Sequence of chain 1.A:
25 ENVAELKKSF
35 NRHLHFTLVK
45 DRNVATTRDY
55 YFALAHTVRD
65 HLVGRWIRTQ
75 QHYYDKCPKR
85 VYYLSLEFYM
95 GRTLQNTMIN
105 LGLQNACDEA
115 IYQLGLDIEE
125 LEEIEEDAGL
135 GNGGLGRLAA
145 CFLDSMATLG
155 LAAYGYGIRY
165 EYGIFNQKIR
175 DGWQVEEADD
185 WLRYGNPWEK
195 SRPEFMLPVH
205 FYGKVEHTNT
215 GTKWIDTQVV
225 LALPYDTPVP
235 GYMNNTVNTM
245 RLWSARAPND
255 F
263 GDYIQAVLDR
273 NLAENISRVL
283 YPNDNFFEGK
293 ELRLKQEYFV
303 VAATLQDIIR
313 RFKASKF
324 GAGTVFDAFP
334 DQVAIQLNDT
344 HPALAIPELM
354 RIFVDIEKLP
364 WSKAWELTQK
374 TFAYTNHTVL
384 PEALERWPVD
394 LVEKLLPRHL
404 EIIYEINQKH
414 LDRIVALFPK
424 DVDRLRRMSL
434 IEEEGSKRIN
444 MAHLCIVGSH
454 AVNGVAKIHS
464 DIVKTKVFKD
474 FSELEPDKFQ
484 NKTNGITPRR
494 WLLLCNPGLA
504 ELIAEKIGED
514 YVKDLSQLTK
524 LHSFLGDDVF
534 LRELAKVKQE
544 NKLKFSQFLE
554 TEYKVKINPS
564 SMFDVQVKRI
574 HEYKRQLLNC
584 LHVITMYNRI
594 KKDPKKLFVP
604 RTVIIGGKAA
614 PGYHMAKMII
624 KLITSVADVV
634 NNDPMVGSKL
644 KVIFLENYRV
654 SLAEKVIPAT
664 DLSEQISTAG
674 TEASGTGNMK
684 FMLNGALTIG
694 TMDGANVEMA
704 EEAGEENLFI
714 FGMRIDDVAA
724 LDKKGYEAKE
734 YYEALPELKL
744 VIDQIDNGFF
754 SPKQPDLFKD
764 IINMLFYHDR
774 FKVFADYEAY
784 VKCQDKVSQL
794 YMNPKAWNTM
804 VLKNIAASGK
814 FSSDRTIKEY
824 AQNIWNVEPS

The small molecule below binds the protein below.
Small molecule (SMILES): O=C(Nc1ccc([C@@H](O)CO)cc1)c1cc2cc(Cl)ccc2[nH]1

Sequence of chain 1.B:
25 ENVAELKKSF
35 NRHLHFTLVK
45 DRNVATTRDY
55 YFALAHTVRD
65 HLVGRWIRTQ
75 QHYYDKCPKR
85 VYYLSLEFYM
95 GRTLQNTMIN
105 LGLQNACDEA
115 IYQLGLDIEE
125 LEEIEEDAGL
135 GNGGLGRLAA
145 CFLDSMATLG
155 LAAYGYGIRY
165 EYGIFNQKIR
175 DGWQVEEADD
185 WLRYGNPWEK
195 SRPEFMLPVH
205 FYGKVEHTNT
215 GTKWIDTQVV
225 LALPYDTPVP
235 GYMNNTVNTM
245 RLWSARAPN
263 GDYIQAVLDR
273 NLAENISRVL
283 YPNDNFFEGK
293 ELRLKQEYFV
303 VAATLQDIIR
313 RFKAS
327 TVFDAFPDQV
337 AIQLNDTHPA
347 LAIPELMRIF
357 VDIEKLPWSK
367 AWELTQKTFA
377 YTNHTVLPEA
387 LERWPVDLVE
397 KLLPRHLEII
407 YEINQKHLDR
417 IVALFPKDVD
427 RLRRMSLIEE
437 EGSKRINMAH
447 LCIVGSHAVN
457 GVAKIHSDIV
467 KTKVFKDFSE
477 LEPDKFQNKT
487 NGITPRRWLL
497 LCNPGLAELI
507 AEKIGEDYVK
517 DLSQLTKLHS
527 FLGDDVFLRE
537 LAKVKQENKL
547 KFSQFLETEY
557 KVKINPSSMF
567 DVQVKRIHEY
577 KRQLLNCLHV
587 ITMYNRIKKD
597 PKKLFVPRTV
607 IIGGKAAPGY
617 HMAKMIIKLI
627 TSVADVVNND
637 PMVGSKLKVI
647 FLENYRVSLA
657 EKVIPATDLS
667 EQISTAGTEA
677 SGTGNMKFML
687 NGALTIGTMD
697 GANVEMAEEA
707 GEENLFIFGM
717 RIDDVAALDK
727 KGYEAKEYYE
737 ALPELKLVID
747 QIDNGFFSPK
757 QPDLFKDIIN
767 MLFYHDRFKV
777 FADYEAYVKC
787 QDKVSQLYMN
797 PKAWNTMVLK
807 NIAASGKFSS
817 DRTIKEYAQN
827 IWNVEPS

Binding-site contacts:
Ligand atom N1 contacts residue LYS194 of chain 1.A at 3.5 Å.
Ligand atom CL1 contacts residue LEU66 of chain 1.A at 3.6 Å.
Ligand atom CL1 contacts residue VAL67 of chain 1.A at 3.6 Å.
Ligand atom C17 contacts residue PHE56 of chain 1.B at 3.6 Å (hydrophobic).
Ligand atom O3 contacts residue TYR188 of chain 1.B at 2.9 Å (h-bond).
Ligand atom N2 contacts residue PRO191 of chain 1.A at 3.7 Å.
Ligand atom C8 contacts residue THR41 of chain 1.B at 3.6 Å.
Ligand atom N2 contacts residue ARG63 of chain 1.A at 3.5 Å (salt-bridge).
Ligand atom C17 contacts residue GLY189 of chain 1.B at 3.7 Å.
Ligand atom O3 contacts residue PHE56 of chain 1.B at 3.0 Å.
Ligand atom C4 contacts residue THR41 of chain 1.B at 3.7 Å.
Ligand atom C15 contacts residue TRP70 of chain 1.A at 3.6 Å (hydrophobic).
Ligand atom C17 contacts residue TYR188 of chain 1.B at 3.1 Å (hydrophobic).
Ligand atom O2 contacts residue PRO191 of chain 1.B at 3.2 Å.
Ligand atom N2 contacts residue GLU193 of chain 1.A at 2.8 Å (salt-bridge).
Ligand atom C7 contacts residue LYS194 of chain 1.A at 3.4 Å.
Ligand atom C14 contacts residue ARG63 of chain 1.A at 3.5 Å.
Ligand atom C14 contacts residue VAL43 of chain 1.B at 3.5 Å (hydrophobic).
Ligand atom C1 contacts residue HIS60 of chain 1.B at 3.6 Å.
Ligand atom C7 contacts residue ARG63 of chain 1.A at 3.5 Å.
Ligand atom C11 contacts residue LYS194 of chain 1.A at 3.7 Å.
Ligand atom C13 contacts residue ARG63 of chain 1.A at 3.6 Å.
Ligand atom C12 contacts residue ARG63 of chain 1.A at 3.5 Å.
Ligand atom CL1 contacts residue TRP70 of chain 1.A at 3.5 Å.
Ligand atom C16 contacts residue ARG63 of chain 1.A at 3.4 Å.
Ligand atom CL1 contacts residue ARG63 of chain 1.A at 3.6 Å.
Ligand atom C16 contacts residue TRP70 of chain 1.A at 3.6 Å (hydrophobic).
Ligand atom C6 contacts residue LYS194 of chain 1.A at 3.2 Å.
Ligand atom C11 contacts residue ARG63 of chain 1.A at 3.6 Å.
Ligand atom N1 contacts residue THR41 of chain 1.B at 3.1 Å (h-bond).
Ligand atom C15 contacts residue ARG63 of chain 1.A at 3.5 Å.
Ligand atom C2 contacts residue THR41 of chain 1.B at 3.4 Å.
Ligand atom O1 contacts residue GLU193 of chain 1.A at 3.1 Å (salt-bridge).
Ligand atom O1 contacts residue LYS194 of chain 1.A at 3.6 Å.
Ligand atom N2 contacts residue LYS194 of chain 1.A at 3.4 Å.
Ligand atom C11 contacts residue GLU193 of chain 1.A at 3.6 Å.
Ligand atom C13 contacts residue PRO191 of chain 1.A at 3.5 Å (hydrophobic).
Ligand atom C11 contacts residue PRO191 of chain 1.A at 3.6 Å (hydrophobic).
Ligand atom C8 contacts residue ARG63 of chain 1.A at 3.5 Å.
Ligand atom O2 contacts residue HIS60 of chain 1.B at 3.1 Å (h-bond).